Sequence of chain 1.A:
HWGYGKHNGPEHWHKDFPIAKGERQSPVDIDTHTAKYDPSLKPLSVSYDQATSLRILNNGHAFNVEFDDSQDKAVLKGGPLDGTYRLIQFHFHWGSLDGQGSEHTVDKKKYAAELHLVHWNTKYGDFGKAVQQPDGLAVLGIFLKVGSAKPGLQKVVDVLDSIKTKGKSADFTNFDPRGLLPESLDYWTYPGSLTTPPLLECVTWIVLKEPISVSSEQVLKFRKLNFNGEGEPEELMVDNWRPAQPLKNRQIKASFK

This protein binds this small molecule.
Small molecule (SMILES): NS(=O)(=O)c1nnc(-c2ccccc2Cl)s1

Binding-site contacts:
Ligand atom N2 contacts residue THR198 of chain 1.A at 3.6 Å (h-bond).
Ligand atom C6 contacts residue PRO201 of chain 1.A at 4.1 Å (hydrophobic).
Ligand atom N3 contacts residue ZN1 of chain 1.B at 1.9 Å.
Ligand atom O2 contacts residue VAL142 of chain 1.A at 4.0 Å.
Ligand atom N2 contacts residue LEU197 of chain 1.A at 3.5 Å.
Ligand atom C7 contacts residue THR199 of chain 1.A at 4.0 Å.
Ligand atom O2 contacts residue VAL121 of chain 1.A at 3.7 Å.
Ligand atom O2 contacts residue HIS94 of chain 1.A at 3.2 Å.
Ligand atom S2 contacts residue LEU197 of chain 1.A at 3.9 Å.
Ligand atom C5 contacts residue PRO201 of chain 1.A at 4.1 Å (hydrophobic).
Ligand atom N3 contacts residue HIS96 of chain 1.A at 3.3 Å (h-bond).
Ligand atom O1 contacts residue TRP208 of chain 1.A at 3.4 Å.
Ligand atom CL1 contacts residue PHE130 of chain 1.A at 3.8 Å.
Ligand atom N1 contacts residue LEU197 of chain 1.A at 3.6 Å.
Ligand atom O1 contacts residue THR198 of chain 1.A at 3.1 Å (h-bond).
Ligand atom N3 contacts residue GLU106 of chain 1.A at 4.0 Å.
Ligand atom O1 contacts residue LEU197 of chain 1.A at 3.5 Å.
Ligand atom S1 contacts residue ZN1 of chain 1.B at 3.0 Å.
Ligand atom O1 contacts residue ZN1 of chain 1.B at 4.1 Å.
Ligand atom N3 contacts residue HIS94 of chain 1.A at 3.3 Å (h-bond).
Ligand atom C7 contacts residue LEU197 of chain 1.A at 3.7 Å (hydrophobic).
Ligand atom C6 contacts residue PRO200 of chain 1.A at 4.1 Å (hydrophobic).
Ligand atom S2 contacts residue VAL121 of chain 1.A at 4.1 Å.
Ligand atom O1 contacts residue SER196 of chain 1.A at 4.2 Å.
Ligand atom N3 contacts residue HIS119 of chain 1.A at 3.3 Å (h-bond).
Ligand atom O2 contacts residue ZN1 of chain 1.B at 3.1 Å.
Ligand atom CL1 contacts residue GLN92 of chain 1.A at 3.7 Å.
Ligand atom S1 contacts residue HIS94 of chain 1.A at 3.9 Å.
Ligand atom N2 contacts residue THR199 of chain 1.A at 3.5 Å (h-bond).
Ligand atom N1 contacts residue THR199 of chain 1.A at 3.1 Å (h-bond).
Ligand atom S1 contacts residue THR198 of chain 1.A at 3.9 Å.
Ligand atom C6 contacts residue THR199 of chain 1.A at 4.1 Å.
Ligand atom N3 contacts residue THR198 of chain 1.A at 2.9 Å (h-bond).
Ligand atom O2 contacts residue HIS119 of chain 1.A at 3.6 Å (h-bond).
Ligand atom S2 contacts residue HIS94 of chain 1.A at 4.0 Å.
Ligand atom C2 contacts residue PHE130 of chain 1.A at 4.1 Å (hydrophobic).
Ligand atom C3 contacts residue PHE130 of chain 1.A at 3.8 Å (hydrophobic).
Ligand atom C6 contacts residue LEU197 of chain 1.A at 4.1 Å (hydrophobic).
Ligand atom S1 contacts residue HIS119 of chain 1.A at 4.0 Å.
Ligand atom C8 contacts residue LEU197 of chain 1.A at 3.7 Å (hydrophobic).